Binding-site contacts:
Ligand atom C10 contacts residue LYS152 of chain 1.A at 4.1 Å.
Ligand atom C10 contacts residue PRO155 of chain 1.A at 3.5 Å (hydrophobic).
Ligand atom C contacts residue MET178 of chain 1.A at 3.9 Å (hydrophobic).
Ligand atom N1 contacts residue PRO155 of chain 1.A at 4.0 Å.
Ligand atom C10 contacts residue HIS151 of chain 1.A at 3.4 Å.
Ligand atom C6 contacts residue LYS152 of chain 1.A at 4.4 Å.
Ligand atom C11 contacts residue HIS151 of chain 1.A at 3.4 Å.
Ligand atom C5 contacts residue THR183 of chain 1.A at 4.4 Å.
Ligand atom C4 contacts residue THR183 of chain 1.A at 4.2 Å.
Ligand atom C2 contacts residue HIS151 of chain 1.A at 3.5 Å.
Ligand atom C6 contacts residue HIS151 of chain 1.A at 4.1 Å.
Ligand atom C1 contacts residue HIS151 of chain 1.A at 3.9 Å.
Ligand atom C3 contacts residue LYS152 of chain 1.A at 4.0 Å.
Ligand atom C1 contacts residue MET178 of chain 1.A at 3.9 Å (hydrophobic).
Ligand atom C1 contacts residue LYS152 of chain 1.A at 4.2 Å.
Ligand atom C contacts residue THR183 of chain 1.A at 4.1 Å.
Ligand atom C2 contacts residue LYS152 of chain 1.A at 3.6 Å.
Ligand atom C11 contacts residue LYS152 of chain 1.A at 3.8 Å.

Sequence of chain 1.A:
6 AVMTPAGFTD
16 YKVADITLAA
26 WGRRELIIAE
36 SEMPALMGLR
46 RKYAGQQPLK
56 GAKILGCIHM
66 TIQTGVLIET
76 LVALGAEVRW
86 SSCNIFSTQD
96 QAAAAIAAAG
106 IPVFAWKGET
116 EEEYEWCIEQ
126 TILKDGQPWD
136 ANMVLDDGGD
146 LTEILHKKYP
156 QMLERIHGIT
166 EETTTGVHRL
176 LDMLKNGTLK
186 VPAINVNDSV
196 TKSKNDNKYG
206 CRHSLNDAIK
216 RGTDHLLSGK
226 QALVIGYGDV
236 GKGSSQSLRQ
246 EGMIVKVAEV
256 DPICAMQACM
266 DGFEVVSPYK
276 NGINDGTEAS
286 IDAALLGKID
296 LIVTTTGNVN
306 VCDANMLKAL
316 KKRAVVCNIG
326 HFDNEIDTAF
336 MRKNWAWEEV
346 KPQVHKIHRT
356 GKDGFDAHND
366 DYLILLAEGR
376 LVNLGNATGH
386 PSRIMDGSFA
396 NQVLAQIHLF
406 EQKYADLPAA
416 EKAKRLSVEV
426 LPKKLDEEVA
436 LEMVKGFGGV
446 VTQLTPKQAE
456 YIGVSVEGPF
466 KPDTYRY

This protein binds this small molecule.
Small molecule (SMILES): O=C(CCC1CCCC1)N1CCNCC1